Sequence of chain 1.K:
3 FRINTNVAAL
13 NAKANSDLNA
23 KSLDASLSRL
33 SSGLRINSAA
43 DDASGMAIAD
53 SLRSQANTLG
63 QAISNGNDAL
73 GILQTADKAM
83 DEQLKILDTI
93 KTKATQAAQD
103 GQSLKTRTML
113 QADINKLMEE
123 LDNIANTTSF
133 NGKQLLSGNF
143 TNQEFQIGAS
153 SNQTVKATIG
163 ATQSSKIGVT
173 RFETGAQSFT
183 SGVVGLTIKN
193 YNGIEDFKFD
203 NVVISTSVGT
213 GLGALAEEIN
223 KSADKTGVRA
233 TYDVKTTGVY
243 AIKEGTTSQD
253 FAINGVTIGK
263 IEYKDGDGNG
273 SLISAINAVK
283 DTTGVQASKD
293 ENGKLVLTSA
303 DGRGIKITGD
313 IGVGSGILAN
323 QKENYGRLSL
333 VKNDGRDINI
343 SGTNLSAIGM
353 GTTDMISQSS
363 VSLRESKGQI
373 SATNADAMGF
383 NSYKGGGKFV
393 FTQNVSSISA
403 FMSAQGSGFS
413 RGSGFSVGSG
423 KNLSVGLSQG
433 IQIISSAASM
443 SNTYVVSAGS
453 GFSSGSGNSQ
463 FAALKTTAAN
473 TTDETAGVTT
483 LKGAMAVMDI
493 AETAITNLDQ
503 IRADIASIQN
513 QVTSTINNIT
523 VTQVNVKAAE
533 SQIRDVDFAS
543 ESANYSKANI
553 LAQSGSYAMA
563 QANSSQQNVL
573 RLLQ

Binding-site contacts:
Ligand atom N5 contacts residue THR354 of chain 1.K at 4.2 Å.
Ligand atom C1 contacts residue SER461 of chain 1.K at 1.9 Å.
Ligand atom O6 contacts residue SER456 of chain 1.K at 4.2 Å.
Ligand atom N7 contacts residue MET357 of chain 1.K at 3.4 Å.
Ligand atom C5 contacts residue SER461 of chain 1.K at 4.0 Å.
Ligand atom C3 contacts residue SER461 of chain 1.K at 2.7 Å.
Ligand atom C1 contacts residue GLY457 of chain 1.K at 3.5 Å.
Ligand atom C1 contacts residue SER456 of chain 1.K at 4.5 Å.
Ligand atom O8 contacts residue SER456 of chain 1.K at 3.8 Å.
Ligand atom C9 contacts residue ALA439 of chain 1.K at 3.3 Å (hydrophobic).
Ligand atom C9 contacts residue ALA440 of chain 1.K at 4.1 Å (hydrophobic).
Ligand atom C8 contacts residue SER456 of chain 1.K at 4.4 Å.
Ligand atom O1A contacts residue SER458 of chain 1.K at 4.4 Å.
Ligand atom O1A contacts residue SER456 of chain 1.K at 3.4 Å.
Ligand atom C2 contacts residue SER461 of chain 1.K at 1.4 Å.
Ligand atom N7 contacts residue SER461 of chain 1.K at 3.9 Å.
Ligand atom O1A contacts residue GLY457 of chain 1.K at 2.4 Å (h-bond).
Ligand atom C7 contacts residue MET357 of chain 1.K at 4.0 Å (hydrophobic).
Ligand atom C7 contacts residue MET442 of chain 1.K at 4.3 Å (hydrophobic).
Ligand atom C8 contacts residue ALA440 of chain 1.K at 4.4 Å (hydrophobic).
Ligand atom C4 contacts residue THR354 of chain 1.K at 3.3 Å.
Ligand atom C4 contacts residue SER461 of chain 1.K at 3.5 Å.
Ligand atom C7 contacts residue SER461 of chain 1.K at 4.4 Å.
Ligand atom O1B contacts residue GLY459 of chain 1.K at 3.7 Å.
Ligand atom N7 contacts residue ALA439 of chain 1.K at 4.2 Å.
Ligand atom O1B contacts residue SER461 of chain 1.K at 2.4 Å (h-bond).
Ligand atom C8 contacts residue ALA439 of chain 1.K at 3.6 Å (hydrophobic).
Ligand atom O6 contacts residue SER461 of chain 1.K at 2.4 Å (h-bond).
Ligand atom O4 contacts residue THR354 of chain 1.K at 2.2 Å (h-bond).
Ligand atom O1B contacts residue GLY457 of chain 1.K at 3.8 Å.
Ligand atom O1A contacts residue SER461 of chain 1.K at 2.8 Å (h-bond).
Ligand atom N7 contacts residue MET442 of chain 1.K at 3.7 Å.
Ligand atom C7 contacts residue ALA439 of chain 1.K at 4.2 Å (hydrophobic).
Ligand atom O1B contacts residue SER458 of chain 1.K at 4.5 Å.
Ligand atom C6 contacts residue MET357 of chain 1.K at 4.4 Å (hydrophobic).
Ligand atom C6 contacts residue SER461 of chain 1.K at 3.2 Å.
Ligand atom O4 contacts residue THR355 of chain 1.K at 4.3 Å.
Ligand atom C5 contacts residue THR354 of chain 1.K at 3.8 Å.

The protein below binds the small molecule below.
Small molecule (SMILES): C[C@H](O)[C@H](N)[C@@H]1O[C@](O)(C(=O)O)C[C@H](O)[C@@H]1N